The small molecule below binds the protein below.
Small molecule (SMILES): Nc1ccn([C@H]2C[C@H](O[P](=O)(O)OC[C@H]3O[C@@H](n4cnc5c(=O)nc(N)[nH]c54)C[C@@H]3O[P](=O)(O)OC[C@H]3O[C@@H](n4ccc(N)nc4=O)C[C@@H]3O[P](=O)(O)OC[C@H]3O[C@@H](n4cnc5c(=O)nc(N)[nH]c54)C[C@@H]3O[P](=O)(O)OC[C@H]3O[C@@H](n4ccc(N)nc4=O)C[C@@H]3O[P](=O)(O)OC[C@H]3O[C@@H](n4cnc5c(=O)nc(N)[nH]c54)C[C@@H]3O)[C@@H](COP(=O)=O)O2)c(=O)n1

Sequence of chain 1.B:
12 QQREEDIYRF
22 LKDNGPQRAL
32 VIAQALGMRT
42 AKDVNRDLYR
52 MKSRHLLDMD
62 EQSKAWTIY

Binding-site contacts:
Ligand atom O5' contacts residue ASN46 of chain 1.B at 3.3 Å.
Ligand atom O3' contacts residue ARG47 of chain 1.B at 3.4 Å.
Ligand atom O2 contacts residue DG3 of chain 1.F at 2.7 Å (h-bond).
Ligand atom O2 contacts residue DG7 of chain 1.F at 2.5 Å (h-bond).
Ligand atom C8 contacts residue TYR50 of chain 1.B at 3.5 Å (hydrophobic).
Ligand atom OP2 contacts residue ARG29 of chain 1.B at 3.5 Å (salt-bridge).
Ligand atom O2 contacts residue DG5 of chain 1.F at 2.7 Å (h-bond).
Ligand atom C2 contacts residue DC4 of chain 1.F at 3.3 Å.
Ligand atom O6 contacts residue DC4 of chain 1.F at 2.9 Å (h-bond).
Ligand atom N3 contacts residue DC6 of chain 1.F at 3.4 Å (h-bond).
Ligand atom O6 contacts residue DC2 of chain 1.F at 2.7 Å (h-bond).
Ligand atom N2 contacts residue DC2 of chain 1.F at 2.6 Å (h-bond).
Ligand atom N2 contacts residue DC4 of chain 1.F at 2.9 Å (h-bond).
Ligand atom OP1 contacts residue TYR50 of chain 1.B at 2.6 Å (h-bond).
Ligand atom N1 contacts residue DC6 of chain 1.F at 2.9 Å (h-bond).
Ligand atom C4 contacts residue DG5 of chain 1.F at 3.5 Å.
Ligand atom C2 contacts residue DG3 of chain 1.F at 3.5 Å.
Ligand atom OP2 contacts residue LYS43 of chain 1.B at 3.3 Å.
Ligand atom C2 contacts residue DG7 of chain 1.F at 3.0 Å.
Ligand atom C4 contacts residue DC6 of chain 1.F at 3.3 Å.
Ligand atom O6 contacts residue DC6 of chain 1.F at 2.8 Å (h-bond).
Ligand atom C2 contacts residue DC2 of chain 1.F at 3.5 Å.
Ligand atom O6 contacts residue DG5 of chain 1.F at 3.3 Å (h-bond).
Ligand atom C6 contacts residue DC2 of chain 1.F at 3.5 Å.
Ligand atom OP1 contacts residue ASN46 of chain 1.B at 2.5 Å (h-bond).
Ligand atom N1 contacts residue DC4 of chain 1.F at 3.0 Å (h-bond).
Ligand atom N1 contacts residue DC2 of chain 1.F at 2.7 Å (h-bond).
Ligand atom C5 contacts residue DC6 of chain 1.F at 3.4 Å.
Ligand atom N4 contacts residue DG5 of chain 1.F at 2.6 Å (h-bond).
Ligand atom N3 contacts residue DG5 of chain 1.F at 2.7 Å (h-bond).
Ligand atom O2 contacts residue DC4 of chain 1.F at 3.2 Å (h-bond).
Ligand atom N4 contacts residue DG3 of chain 1.F at 2.7 Å (h-bond).
Ligand atom OP2 contacts residue ARG47 of chain 1.B at 2.5 Å (salt-bridge).
Ligand atom N3 contacts residue DG3 of chain 1.F at 2.8 Å (h-bond).
Ligand atom N3 contacts residue DC4 of chain 1.F at 3.4 Å.
Ligand atom P contacts residue TYR50 of chain 1.B at 3.5 Å.
Ligand atom N3 contacts residue DG7 of chain 1.F at 2.8 Å (h-bond).
Ligand atom C4 contacts residue DC4 of chain 1.F at 3.4 Å.
Ligand atom N2 contacts residue DC6 of chain 1.F at 2.9 Å (h-bond).
Ligand atom N4 contacts residue DC6 of chain 1.F at 3.5 Å (h-bond).

Sequence of chain 1.D:
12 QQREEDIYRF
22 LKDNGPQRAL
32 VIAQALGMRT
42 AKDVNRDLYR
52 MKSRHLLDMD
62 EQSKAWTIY